A small-molecule ligand and the protein it binds are described below.
Small molecule (SMILES): CC(=O)N[C@@H]1[C@@H](O)[C@H](O)[C@@H](CO)O[C@H]1O

Sequence of chain 1.A:
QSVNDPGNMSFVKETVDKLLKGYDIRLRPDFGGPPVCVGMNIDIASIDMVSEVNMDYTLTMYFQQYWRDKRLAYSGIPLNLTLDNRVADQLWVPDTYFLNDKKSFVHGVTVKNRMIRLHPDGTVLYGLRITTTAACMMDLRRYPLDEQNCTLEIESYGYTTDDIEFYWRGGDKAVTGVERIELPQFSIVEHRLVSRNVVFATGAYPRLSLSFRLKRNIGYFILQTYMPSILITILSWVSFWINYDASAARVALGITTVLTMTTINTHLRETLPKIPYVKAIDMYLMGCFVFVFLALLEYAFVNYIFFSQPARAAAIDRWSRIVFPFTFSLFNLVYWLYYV

Binding-site contacts:
Ligand atom C1 contacts residue ASN11 of chain 1.A at 1.4 Å.
Ligand atom N2 contacts residue ASN11 of chain 1.A at 2.9 Å (h-bond).
Ligand atom C6 contacts residue GLU17 of chain 1.A at 3.5 Å.
Ligand atom C2 contacts residue ASN11 of chain 1.A at 2.5 Å.
Ligand atom O5 contacts residue PHE14 of chain 1.A at 3.8 Å.
Ligand atom C8 contacts residue ASN11 of chain 1.A at 4.4 Å.
Ligand atom O6 contacts residue GLU17 of chain 1.A at 2.7 Å (salt-bridge).
Ligand atom C3 contacts residue ASN11 of chain 1.A at 3.8 Å.
Ligand atom O6 contacts residue PHE14 of chain 1.A at 3.8 Å.
Ligand atom C4 contacts residue ASN11 of chain 1.A at 4.3 Å.
Ligand atom O5 contacts residue SER13 of chain 1.A at 4.3 Å.
Ligand atom C7 contacts residue ASN11 of chain 1.A at 4.0 Å.
Ligand atom C6 contacts residue PHE14 of chain 1.A at 4.4 Å (hydrophobic).
Ligand atom C5 contacts residue ASN11 of chain 1.A at 3.6 Å.
Ligand atom C5 contacts residue SER13 of chain 1.A at 4.4 Å.
Ligand atom O6 contacts residue SER13 of chain 1.A at 3.8 Å.
Ligand atom O5 contacts residue ASN11 of chain 1.A at 2.3 Å (h-bond).